A small-molecule ligand and the protein it binds are described below.
Small molecule (SMILES): C=CC(=O)N(Cc1nc2ccccc2s1)C1CC1

Sequence of chain 1.B:
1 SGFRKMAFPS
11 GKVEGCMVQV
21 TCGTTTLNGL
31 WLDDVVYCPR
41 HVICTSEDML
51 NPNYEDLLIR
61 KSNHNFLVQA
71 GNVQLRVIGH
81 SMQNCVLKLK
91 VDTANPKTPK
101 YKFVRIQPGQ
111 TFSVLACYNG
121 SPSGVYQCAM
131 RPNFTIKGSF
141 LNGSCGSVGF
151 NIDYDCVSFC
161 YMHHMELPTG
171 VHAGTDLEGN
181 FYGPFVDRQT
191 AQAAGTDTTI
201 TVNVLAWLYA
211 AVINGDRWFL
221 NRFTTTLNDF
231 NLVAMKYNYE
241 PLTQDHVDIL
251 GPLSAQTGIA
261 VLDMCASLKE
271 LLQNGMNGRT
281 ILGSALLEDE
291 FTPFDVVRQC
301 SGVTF

Binding-site contacts:
Ligand atom C18 contacts residue THR25 of chain 1.B at 4.0 Å.
Ligand atom C12 contacts residue HIS41 of chain 1.B at 3.9 Å.
Ligand atom C11 contacts residue ARG188 of chain 1.B at 3.4 Å.
Ligand atom C12 contacts residue ARG188 of chain 1.B at 3.6 Å.
Ligand atom C17 contacts residue HIS41 of chain 1.B at 3.5 Å.
Ligand atom C02 contacts residue GLY143 of chain 1.B at 3.4 Å.
Ligand atom C13 contacts residue MET49 of chain 1.B at 3.5 Å (hydrophobic).
Ligand atom S15 contacts residue MET49 of chain 1.B at 3.5 Å.
Ligand atom C17 contacts residue CYS145 of chain 1.B at 3.5 Å (hydrophobic).
Ligand atom S15 contacts residue HIS41 of chain 1.B at 3.6 Å.
Ligand atom C10 contacts residue MET49 of chain 1.B at 4.1 Å (hydrophobic).
Ligand atom C01 contacts residue SER144 of chain 1.B at 4.2 Å.
Ligand atom C17 contacts residue LEU27 of chain 1.B at 4.0 Å (hydrophobic).
Ligand atom C10 contacts residue GLN189 of chain 1.B at 3.9 Å.
Ligand atom C09 contacts residue GLN189 of chain 1.B at 4.0 Å.
Ligand atom O04 contacts residue CYS145 of chain 1.B at 4.2 Å.
Ligand atom C03 contacts residue CYS145 of chain 1.B at 3.4 Å (hydrophobic).
Ligand atom C09 contacts residue MET49 of chain 1.B at 3.5 Å (hydrophobic).
Ligand atom C12 contacts residue MET49 of chain 1.B at 4.2 Å (hydrophobic).
Ligand atom C01 contacts residue CYS145 of chain 1.B at 1.8 Å (hydrophobic).
Ligand atom C11 contacts residue MET165 of chain 1.B at 4.0 Å (hydrophobic).
Ligand atom C02 contacts residue CYS145 of chain 1.B at 2.8 Å (hydrophobic).
Ligand atom C02 contacts residue LEU141 of chain 1.B at 4.2 Å (hydrophobic).
Ligand atom C01 contacts residue HIS164 of chain 1.B at 4.2 Å.
Ligand atom C11 contacts residue ASP187 of chain 1.B at 3.7 Å.
Ligand atom C07 contacts residue MET49 of chain 1.B at 4.0 Å (hydrophobic).
Ligand atom C17 contacts residue THR25 of chain 1.B at 4.2 Å.
Ligand atom C10 contacts residue MET165 of chain 1.B at 3.6 Å (hydrophobic).
Ligand atom N08 contacts residue GLN189 of chain 1.B at 4.0 Å.
Ligand atom C16 contacts residue CYS145 of chain 1.B at 3.7 Å (hydrophobic).
Ligand atom C14 contacts residue MET49 of chain 1.B at 3.2 Å (hydrophobic).
Ligand atom C13 contacts residue HIS41 of chain 1.B at 3.2 Å.
Ligand atom C10 contacts residue ARG188 of chain 1.B at 4.0 Å.
Ligand atom N05 contacts residue CYS145 of chain 1.B at 3.8 Å.
Ligand atom C11 contacts residue GLN189 of chain 1.B at 4.2 Å.
Ligand atom N08 contacts residue MET49 of chain 1.B at 3.9 Å.
Ligand atom C02 contacts residue ASN142 of chain 1.B at 4.1 Å.
Ligand atom C12 contacts residue ASP187 of chain 1.B at 3.5 Å.
Ligand atom C01 contacts residue GLY143 of chain 1.B at 4.1 Å.
Ligand atom C14 contacts residue HIS41 of chain 1.B at 3.7 Å.